The protein below binds the small molecule below.
Small molecule (SMILES): CC(=O)N[C@H]1[C@H](O[C@H]2[C@H](O)[C@@H](NC(C)=O)CO[C@@H]2CO)O[C@H](CO)[C@@H](O)[C@@H]1O

Binding-site contacts:
Ligand atom N2 contacts residue ASN154 of chain 30.A at 3.8 Å.
Ligand atom C1 contacts residue THR156 of chain 30.A at 3.4 Å.
Ligand atom C2 contacts residue ASN154 of chain 30.A at 4.0 Å.
Ligand atom C2 contacts residue THR156 of chain 30.A at 3.9 Å.
Ligand atom O7 contacts residue GLY150 of chain 30.A at 3.4 Å (h-bond).
Ligand atom C1 contacts residue ASN154 of chain 30.A at 3.0 Å.
Ligand atom C5 contacts residue THR156 of chain 30.A at 4.3 Å.
Ligand atom O5 contacts residue THR156 of chain 30.A at 4.2 Å.
Ligand atom C7 contacts residue GLY150 of chain 30.A at 4.3 Å.
Ligand atom O5 contacts residue ASN154 of chain 30.A at 4.0 Å.
Ligand atom C1 contacts residue MET151 of chain 30.A at 4.4 Å (hydrophobic).
Ligand atom C8 contacts residue ASN154 of chain 30.A at 3.9 Å.
Ligand atom C7 contacts residue ASN154 of chain 30.A at 3.5 Å.
Ligand atom N2 contacts residue THR156 of chain 30.A at 3.8 Å.
Ligand atom C3 contacts residue THR156 of chain 30.A at 4.0 Å.
Ligand atom O7 contacts residue ASN154 of chain 30.A at 3.3 Å (h-bond).

Sequence of chain 30.A:
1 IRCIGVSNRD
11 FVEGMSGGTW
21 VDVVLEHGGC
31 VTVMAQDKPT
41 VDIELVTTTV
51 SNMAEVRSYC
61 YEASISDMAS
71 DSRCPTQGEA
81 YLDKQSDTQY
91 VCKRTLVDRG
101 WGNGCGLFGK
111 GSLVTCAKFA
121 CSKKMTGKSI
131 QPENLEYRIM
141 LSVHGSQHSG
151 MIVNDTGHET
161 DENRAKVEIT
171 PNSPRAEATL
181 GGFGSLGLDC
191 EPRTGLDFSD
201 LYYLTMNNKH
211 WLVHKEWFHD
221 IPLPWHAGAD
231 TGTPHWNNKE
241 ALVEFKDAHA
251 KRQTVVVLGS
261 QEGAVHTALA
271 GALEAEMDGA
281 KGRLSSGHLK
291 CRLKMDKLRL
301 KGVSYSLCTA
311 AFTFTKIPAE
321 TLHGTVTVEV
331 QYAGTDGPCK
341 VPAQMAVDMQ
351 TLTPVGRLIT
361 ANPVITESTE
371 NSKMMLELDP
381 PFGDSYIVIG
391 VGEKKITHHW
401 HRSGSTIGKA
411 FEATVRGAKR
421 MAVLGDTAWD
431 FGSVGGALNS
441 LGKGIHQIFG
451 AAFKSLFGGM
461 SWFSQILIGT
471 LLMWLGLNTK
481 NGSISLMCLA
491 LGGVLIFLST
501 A